Sequence of chain 1.B:
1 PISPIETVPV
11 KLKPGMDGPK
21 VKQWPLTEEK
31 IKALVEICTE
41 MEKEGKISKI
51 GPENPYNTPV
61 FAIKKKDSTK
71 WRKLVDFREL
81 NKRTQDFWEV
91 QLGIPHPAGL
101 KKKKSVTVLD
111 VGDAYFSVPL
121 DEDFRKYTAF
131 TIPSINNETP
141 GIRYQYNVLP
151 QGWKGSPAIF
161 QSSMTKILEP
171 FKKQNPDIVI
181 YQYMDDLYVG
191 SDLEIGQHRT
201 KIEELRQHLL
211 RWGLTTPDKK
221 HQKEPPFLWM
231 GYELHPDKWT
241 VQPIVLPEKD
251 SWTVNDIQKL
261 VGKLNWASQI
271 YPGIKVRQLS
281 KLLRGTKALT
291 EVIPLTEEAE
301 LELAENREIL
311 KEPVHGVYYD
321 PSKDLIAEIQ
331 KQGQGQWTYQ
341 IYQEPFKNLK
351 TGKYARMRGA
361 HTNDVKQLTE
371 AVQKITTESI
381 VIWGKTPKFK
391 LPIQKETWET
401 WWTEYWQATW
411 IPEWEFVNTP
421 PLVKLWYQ

Sequence of chain 1.A:
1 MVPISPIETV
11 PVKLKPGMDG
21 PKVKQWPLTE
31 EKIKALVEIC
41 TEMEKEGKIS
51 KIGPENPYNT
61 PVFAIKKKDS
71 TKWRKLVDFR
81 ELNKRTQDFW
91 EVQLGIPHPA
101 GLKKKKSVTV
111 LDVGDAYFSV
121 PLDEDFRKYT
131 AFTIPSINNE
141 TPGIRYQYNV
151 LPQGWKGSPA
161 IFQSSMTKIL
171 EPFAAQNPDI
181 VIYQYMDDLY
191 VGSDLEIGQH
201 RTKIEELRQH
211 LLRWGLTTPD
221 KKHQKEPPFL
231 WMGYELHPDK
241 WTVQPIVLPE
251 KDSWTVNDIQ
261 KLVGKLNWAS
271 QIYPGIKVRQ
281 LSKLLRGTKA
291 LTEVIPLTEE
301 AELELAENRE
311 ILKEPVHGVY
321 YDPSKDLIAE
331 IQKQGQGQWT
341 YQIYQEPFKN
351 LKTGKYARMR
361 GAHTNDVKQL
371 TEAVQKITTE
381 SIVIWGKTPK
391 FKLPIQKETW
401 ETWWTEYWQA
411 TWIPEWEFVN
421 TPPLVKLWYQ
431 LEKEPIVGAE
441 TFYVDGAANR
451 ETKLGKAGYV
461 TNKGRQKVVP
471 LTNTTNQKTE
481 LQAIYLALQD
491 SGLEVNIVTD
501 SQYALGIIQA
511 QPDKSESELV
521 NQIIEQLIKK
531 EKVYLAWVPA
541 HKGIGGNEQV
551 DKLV

Binding-site contacts:
Ligand atom CAG contacts residue VAL108 of chain 1.A at 3.8 Å (hydrophobic).
Ligand atom CAE contacts residue HIS237 of chain 1.A at 3.4 Å.
Ligand atom CAE contacts residue VAL108 of chain 1.A at 3.8 Å (hydrophobic).
Ligand atom NAS contacts residue LEU102 of chain 1.A at 3.8 Å.
Ligand atom NAD contacts residue HIS237 of chain 1.A at 3.3 Å (h-bond).
Ligand atom NAD contacts residue PHE229 of chain 1.A at 3.3 Å.
Ligand atom CBE contacts residue LYS103 of chain 1.A at 3.8 Å.
Ligand atom NAD contacts residue LEU236 of chain 1.A at 2.9 Å (h-bond).
Ligand atom CAH contacts residue TYR320 of chain 1.A at 3.7 Å (hydrophobic).
Ligand atom NAU contacts residue GLU138 of chain 1.B at 3.8 Å.
Ligand atom CBH contacts residue TYR183 of chain 1.A at 3.6 Å (hydrophobic).
Ligand atom CAZ contacts residue TYR183 of chain 1.A at 3.5 Å (hydrophobic).
Ligand atom CBF contacts residue VAL181 of chain 1.A at 3.7 Å (hydrophobic).
Ligand atom CBG contacts residue GLU138 of chain 1.B at 3.7 Å.
Ligand atom CAC contacts residue TYR190 of chain 1.A at 3.9 Å (hydrophobic).
Ligand atom CAK contacts residue TYR190 of chain 1.A at 3.6 Å (hydrophobic).
Ligand atom CAB contacts residue GLU138 of chain 1.B at 3.9 Å.
Ligand atom NAV contacts residue LEU102 of chain 1.A at 3.5 Å.
Ligand atom NAD contacts residue PRO238 of chain 1.A at 3.5 Å (h-bond).
Ligand atom NAV contacts residue LYS103 of chain 1.A at 2.8 Å (salt-bridge).
Ligand atom CAB contacts residue TYR183 of chain 1.A at 3.7 Å (hydrophobic).
Ligand atom CAH contacts residue LYS103 of chain 1.A at 3.0 Å.
Ligand atom NAT contacts residue LYS105 of chain 1.A at 3.5 Å.
Ligand atom CBD contacts residue LYS103 of chain 1.A at 3.2 Å.
Ligand atom CAF contacts residue PRO238 of chain 1.A at 3.6 Å (hydrophobic).
Ligand atom CBA contacts residue VAL108 of chain 1.A at 3.5 Å (hydrophobic).
Ligand atom CAF contacts residue HIS237 of chain 1.A at 3.7 Å.
Ligand atom CAJ contacts residue TYR183 of chain 1.A at 3.3 Å (hydrophobic).
Ligand atom NAV contacts residue LYS105 of chain 1.A at 3.6 Å.
Ligand atom CAH contacts residue LYS105 of chain 1.A at 3.5 Å.
Ligand atom CAF contacts residue TYR320 of chain 1.A at 3.5 Å (hydrophobic).
Ligand atom CBD contacts residue LYS105 of chain 1.A at 3.5 Å.
Ligand atom NAT contacts residue LYS103 of chain 1.A at 3.5 Å (salt-bridge).
Ligand atom CBE contacts residue LYS105 of chain 1.A at 3.7 Å.
Ligand atom CAE contacts residue PRO238 of chain 1.A at 3.6 Å (hydrophobic).
Ligand atom CBE contacts residue LEU102 of chain 1.A at 3.8 Å (hydrophobic).
Ligand atom NAU contacts residue VAL181 of chain 1.A at 3.8 Å.
Ligand atom CAA contacts residue TYR190 of chain 1.A at 3.9 Å (hydrophobic).
Ligand atom CAB contacts residue LEU102 of chain 1.A at 3.6 Å (hydrophobic).
Ligand atom CBB contacts residue TYR183 of chain 1.A at 3.5 Å (hydrophobic).

A small-molecule ligand and the protein it binds are described below.
Small molecule (SMILES): Cc1cc(C)c(Nc2ncnc(Nc3ccc(C#N)cc3)n2)c(C)c1